Sequence of chain 2.A:
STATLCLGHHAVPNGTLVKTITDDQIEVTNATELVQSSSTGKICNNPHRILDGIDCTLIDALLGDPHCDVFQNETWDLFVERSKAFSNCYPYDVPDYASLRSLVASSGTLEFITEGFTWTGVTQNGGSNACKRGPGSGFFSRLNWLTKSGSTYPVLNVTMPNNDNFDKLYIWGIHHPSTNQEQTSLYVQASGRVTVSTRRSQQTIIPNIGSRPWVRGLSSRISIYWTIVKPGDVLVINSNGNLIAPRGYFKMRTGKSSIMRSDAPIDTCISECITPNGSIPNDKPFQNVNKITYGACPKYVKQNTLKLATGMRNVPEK

A small-molecule ligand and the protein it binds are described below.
Small molecule (SMILES): CC(=O)N[C@H]1[C@@H](O[C@H]2[C@H](O)[C@@H](NC(C)=O)CO[C@@H]2CO)O[C@H](CO)[C@@H](O)[C@@H]1O

Binding-site contacts:
Ligand atom C4 contacts residue PHE120 of chain 2.A at 4.4 Å (hydrophobic).
Ligand atom N2 contacts residue ASN81 of chain 2.A at 2.9 Å (h-bond).
Ligand atom C1 contacts residue PHE120 of chain 2.A at 3.4 Å (hydrophobic).
Ligand atom C4 contacts residue ASN81 of chain 2.A at 4.0 Å.
Ligand atom O3 contacts residue ILE121 of chain 2.A at 3.8 Å.
Ligand atom N2 contacts residue ARG150 of chain 2.A at 4.5 Å.
Ligand atom C1 contacts residue ASN81 of chain 2.A at 1.4 Å.
Ligand atom C7 contacts residue GLN80 of chain 2.A at 4.2 Å.
Ligand atom O5 contacts residue ILE121 of chain 2.A at 4.4 Å.
Ligand atom C3 contacts residue ILE121 of chain 2.A at 4.1 Å (hydrophobic).
Ligand atom O5 contacts residue PHE120 of chain 2.A at 3.4 Å (h-bond).
Ligand atom C5 contacts residue ASN81 of chain 2.A at 3.5 Å.
Ligand atom O3 contacts residue THR122 of chain 2.A at 4.4 Å.
Ligand atom C5 contacts residue ILE121 of chain 2.A at 3.7 Å (hydrophobic).
Ligand atom C7 contacts residue ASN81 of chain 2.A at 3.3 Å.
Ligand atom C5 contacts residue PHE120 of chain 2.A at 3.5 Å (hydrophobic).
Ligand atom O4 contacts residue ILE121 of chain 2.A at 3.9 Å.
Ligand atom C3 contacts residue PHE120 of chain 2.A at 4.2 Å (hydrophobic).
Ligand atom C8 contacts residue GLN80 of chain 2.A at 2.9 Å.
Ligand atom C8 contacts residue ARG150 of chain 2.A at 4.3 Å.
Ligand atom C2 contacts residue PHE120 of chain 2.A at 4.4 Å (hydrophobic).
Ligand atom O5 contacts residue ASN81 of chain 2.A at 2.2 Å (h-bond).
Ligand atom C3 contacts residue ASN81 of chain 2.A at 3.6 Å.
Ligand atom O7 contacts residue ASN81 of chain 2.A at 3.3 Å (h-bond).
Ligand atom C6 contacts residue ILE121 of chain 2.A at 3.6 Å (hydrophobic).
Ligand atom C6 contacts residue ASN81 of chain 2.A at 4.4 Å.
Ligand atom C8 contacts residue THR122 of chain 2.A at 3.5 Å.
Ligand atom C6 contacts residue PHE120 of chain 2.A at 4.5 Å (hydrophobic).
Ligand atom C2 contacts residue ASN81 of chain 2.A at 2.3 Å.